Binding-site contacts:
Ligand atom O2 contacts residue DA11 of chain 1.A at 3.3 Å.
Ligand atom O2 contacts residue DA7 of chain 1.A at 3.3 Å (h-bond).
Ligand atom N3 contacts residue DA8 of chain 1.A at 2.9 Å (h-bond).
Ligand atom OP1 contacts residue GLY608 of chain 1.C at 2.9 Å (h-bond).
Ligand atom OP1 contacts residue ALA676 of chain 1.C at 3.0 Å (h-bond).
Ligand atom N4 contacts residue DG9 of chain 1.A at 3.3 Å (h-bond).
Ligand atom OP1 contacts residue ARG669 of chain 1.C at 3.1 Å (salt-bridge).
Ligand atom N2 contacts residue DC10 of chain 1.A at 2.8 Å (h-bond).
Ligand atom N6 contacts residue DT6 of chain 1.A at 2.6 Å (h-bond).
Ligand atom OP2 contacts residue ARG669 of chain 1.C at 3.3 Å (salt-bridge).
Ligand atom N3 contacts residue DG4 of chain 1.A at 2.8 Å (h-bond).
Ligand atom OP1 contacts residue TYR595 of chain 1.C at 3.1 Å (h-bond).
Ligand atom N4 contacts residue DG4 of chain 1.A at 3.0 Å (h-bond).
Ligand atom O4 contacts residue DA7 of chain 1.A at 2.9 Å (h-bond).
Ligand atom OP1 contacts residue ARG607 of chain 1.C at 3.3 Å.
Ligand atom C2 contacts residue DG9 of chain 1.A at 3.1 Å.
Ligand atom N3 contacts residue DG9 of chain 1.A at 2.8 Å (h-bond).
Ligand atom OP1 contacts residue ARG614 of chain 1.C at 2.6 Å (salt-bridge).
Ligand atom OP1 contacts residue ARG614 of chain 1.C at 3.2 Å.
Ligand atom N3 contacts residue DA11 of chain 1.A at 2.7 Å (h-bond).
Ligand atom O2 contacts residue DG5 of chain 1.A at 2.8 Å (h-bond).
Ligand atom OP1 contacts residue TYR674 of chain 1.C at 2.7 Å (h-bond).
Ligand atom O6 contacts residue DC10 of chain 1.A at 3.0 Å (h-bond).
Ligand atom OP1 contacts residue VAL612 of chain 1.C at 3.1 Å (h-bond).
Ligand atom O4 contacts residue DA8 of chain 1.A at 3.1 Å (h-bond).
Ligand atom N4 contacts residue DG5 of chain 1.A at 2.7 Å (h-bond).
Ligand atom O4 contacts residue DC10 of chain 1.A at 3.2 Å (h-bond).
Ligand atom O4 contacts residue DA11 of chain 1.A at 2.8 Å (h-bond).
Ligand atom N3 contacts residue DG9 of chain 1.A at 3.3 Å (h-bond).
Ligand atom N1 contacts residue DC10 of chain 1.A at 2.7 Å (h-bond).
Ligand atom O2 contacts residue LYS593 of chain 1.C at 3.4 Å (salt-bridge).
Ligand atom C2 contacts residue DG4 of chain 1.A at 3.0 Å.
Ligand atom N3 contacts residue DA7 of chain 1.A at 2.9 Å (h-bond).
Ligand atom O2 contacts residue DG4 of chain 1.A at 2.5 Å (h-bond).
Ligand atom N3 contacts residue DG5 of chain 1.A at 2.8 Å (h-bond).
Ligand atom N1 contacts residue DT6 of chain 1.A at 2.8 Å (h-bond).
Ligand atom O2 contacts residue DG9 of chain 1.A at 2.8 Å (h-bond).
Ligand atom OP1 contacts residue GLN666 of chain 1.C at 2.6 Å (h-bond).
Ligand atom O2 contacts residue ARG613 of chain 1.C at 3.2 Å (salt-bridge).
Ligand atom O3' contacts residue ALA676 of chain 1.C at 3.2 Å.

The protein below binds the small molecule below.
Small molecule (SMILES): Cc1cn([C@H]2C[C@H](O[P](=O)(O)OC[C@H]3O[C@@H](n4cnc5c(=O)nc(N)[nH]c54)C[C@@H]3O[P](=O)(O)OC[C@H]3O[C@@H](n4ccc(N)nc4=O)C[C@@H]3O[P](=O)(O)OC[C@H]3O[C@@H](n4cc(C)c(=O)[nH]c4=O)C[C@@H]3O[P](=O)(O)OC[C@H]3O[C@@H](n4cc(C)c(=O)[nH]c4=O)C[C@@H]3O[P](=O)(O)OC[C@H]3O[C@@H](n4cnc5c(N)ncnc54)C[C@@H]3O[P](=O)(O)OC[C@H]3O[C@@H](n4ccc(N)nc4=O)C[C@@H]3O[P](=O)(O)OC[C@@H]3CC[C@H](n4ccc(N)nc4=O)O3)[C@@H](COP(=O)(O)O)O2)c(=O)[nH]c1=O

Sequence of chain 1.C:
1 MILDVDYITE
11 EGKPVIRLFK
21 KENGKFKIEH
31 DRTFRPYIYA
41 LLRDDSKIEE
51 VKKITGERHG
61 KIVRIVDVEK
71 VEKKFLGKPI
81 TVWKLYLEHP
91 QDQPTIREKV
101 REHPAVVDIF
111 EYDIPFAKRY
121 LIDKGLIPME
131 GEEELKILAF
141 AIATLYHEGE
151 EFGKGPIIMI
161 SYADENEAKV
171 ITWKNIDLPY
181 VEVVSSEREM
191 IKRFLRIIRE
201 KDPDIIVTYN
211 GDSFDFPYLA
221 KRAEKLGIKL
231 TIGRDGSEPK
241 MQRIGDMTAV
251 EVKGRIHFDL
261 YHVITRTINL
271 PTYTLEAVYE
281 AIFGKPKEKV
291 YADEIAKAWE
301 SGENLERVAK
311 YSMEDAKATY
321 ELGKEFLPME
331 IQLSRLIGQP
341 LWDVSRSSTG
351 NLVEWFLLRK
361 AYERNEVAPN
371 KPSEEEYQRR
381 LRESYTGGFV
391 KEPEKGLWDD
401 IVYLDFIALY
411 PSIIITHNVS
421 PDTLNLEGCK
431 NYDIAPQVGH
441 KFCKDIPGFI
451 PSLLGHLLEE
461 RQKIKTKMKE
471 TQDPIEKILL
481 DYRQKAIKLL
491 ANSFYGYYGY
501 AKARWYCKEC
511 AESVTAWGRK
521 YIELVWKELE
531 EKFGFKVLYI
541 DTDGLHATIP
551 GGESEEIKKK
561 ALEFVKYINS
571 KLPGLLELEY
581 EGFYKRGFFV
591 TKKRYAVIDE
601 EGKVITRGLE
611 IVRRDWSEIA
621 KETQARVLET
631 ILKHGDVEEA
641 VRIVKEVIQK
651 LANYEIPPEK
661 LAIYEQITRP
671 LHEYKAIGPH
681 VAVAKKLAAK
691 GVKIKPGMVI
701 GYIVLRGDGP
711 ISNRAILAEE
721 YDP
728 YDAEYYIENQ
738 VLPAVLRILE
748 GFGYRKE